Sequence of chain 3.B:
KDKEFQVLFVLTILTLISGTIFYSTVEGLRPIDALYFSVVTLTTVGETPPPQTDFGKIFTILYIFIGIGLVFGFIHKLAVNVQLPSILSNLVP

Binding-site contacts:
Ligand atom OXT contacts residue ILE89 of chain 3.B at 3.7 Å.
Ligand atom CA contacts residue LEU86 of chain 3.B at 4.1 Å (hydrophobic).
Ligand atom C contacts residue LEU86 of chain 3.B at 4.2 Å (hydrophobic).
Ligand atom C contacts residue LEU10 of chain 2.B at 4.5 Å (hydrophobic).
Ligand atom O contacts residue VAL9 of chain 2.B at 4.5 Å.
Ligand atom OXT contacts residue LEU86 of chain 3.B at 4.4 Å.
Ligand atom OXT contacts residue LEU10 of chain 2.B at 4.0 Å.
Ligand atom OXT contacts residue VAL9 of chain 2.B at 4.3 Å.
Ligand atom CA contacts residue GLU6 of chain 2.B at 4.4 Å.
Ligand atom O contacts residue LEU90 of chain 3.B at 4.2 Å.
Ligand atom N contacts residue GLU6 of chain 2.B at 3.6 Å.
Ligand atom CA contacts residue LEU10 of chain 2.B at 4.4 Å (hydrophobic).

A protein and the small-molecule ligand that binds it are described below.
Small molecule (SMILES): NCC(=O)O

Sequence of chain 2.B:
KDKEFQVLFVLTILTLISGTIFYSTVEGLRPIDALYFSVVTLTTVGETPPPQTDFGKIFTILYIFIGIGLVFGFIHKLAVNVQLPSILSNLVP